Binding-site contacts:
Ligand atom C4 contacts residue TTG1 of chain 1.D at 0.1 Å.
Ligand atom O22 contacts residue THR518 of chain 1.C at 3.5 Å.
Ligand atom C27 contacts residue TTG1 of chain 1.D at 0.1 Å.
Ligand atom N10 contacts residue TTG1 of chain 1.D at 0.1 Å (h-bond).
Ligand atom C7 contacts residue TTG1 of chain 1.D at 0.2 Å.
Ligand atom O22 contacts residue TTG1 of chain 1.D at 1.5 Å.
Ligand atom C1 contacts residue TTG1 of chain 1.D at 0.1 Å.
Ligand atom C16 contacts residue TTG1 of chain 1.D at 0.3 Å.
Ligand atom C5 contacts residue TTG1 of chain 1.D at 0.1 Å.
Ligand atom C21 contacts residue ASP333 of chain 1.C at 3.7 Å.
Ligand atom C25 contacts residue TTG1 of chain 1.D at 0.4 Å.
Ligand atom O26 contacts residue TTG1 of chain 1.D at 0.1 Å (h-bond).
Ligand atom C17 contacts residue TTG1 of chain 1.D at 0.3 Å.
Ligand atom C21 contacts residue TTG1 of chain 1.D at 0.3 Å.
Ligand atom C30 contacts residue GLU156 of chain 1.C at 3.4 Å.
Ligand atom O24 contacts residue TTG1 of chain 1.D at 0.5 Å (h-bond).
Ligand atom C14 contacts residue TTG1 of chain 1.D at 0.4 Å.
Ligand atom C19 contacts residue TTG1 of chain 1.D at 0.6 Å.
Ligand atom C31 contacts residue TTG1 of chain 1.D at 0.3 Å.
Ligand atom O22 contacts residue PTR523 of chain 1.C at 3.7 Å.
Ligand atom N28 contacts residue TTG1 of chain 1.D at 0.2 Å (h-bond).
Ligand atom O23 contacts residue LYS332 of chain 1.C at 3.2 Å (salt-bridge).
Ligand atom O26 contacts residue GLU156 of chain 1.C at 3.2 Å (salt-bridge).
Ligand atom C3 contacts residue TTG1 of chain 1.D at 0.1 Å.
Ligand atom C30 contacts residue TTG1 of chain 1.D at 0.5 Å.
Ligand atom C8 contacts residue TTG1 of chain 1.D at 0.2 Å.
Ligand atom O23 contacts residue TTG1 of chain 1.D at 1.0 Å (h-bond).
Ligand atom N12 contacts residue TTG1 of chain 1.D at 0.3 Å (h-bond).
Ligand atom C20 contacts residue TTG1 of chain 1.D at 0.3 Å.
Ligand atom O24 contacts residue ASP333 of chain 1.C at 2.8 Å (salt-bridge).
Ligand atom O23 contacts residue ASP333 of chain 1.C at 3.0 Å (salt-bridge).
Ligand atom C15 contacts residue TTG1 of chain 1.D at 0.4 Å.
Ligand atom C11 contacts residue TTG1 of chain 1.D at 0.3 Å.
Ligand atom O18 contacts residue TTG1 of chain 1.D at 0.6 Å (h-bond).
Ligand atom C13 contacts residue TTG1 of chain 1.D at 0.2 Å.
Ligand atom C9 contacts residue TTG1 of chain 1.D at 0.2 Å.
Ligand atom O24 contacts residue ARG164 of chain 1.C at 3.5 Å (salt-bridge).
Ligand atom C29 contacts residue TTG1 of chain 1.D at 0.5 Å.
Ligand atom C6 contacts residue TTG1 of chain 1.D at 0.1 Å.
Ligand atom C2 contacts residue TTG1 of chain 1.D at 0.1 Å.

Sequence of chain 1.C:
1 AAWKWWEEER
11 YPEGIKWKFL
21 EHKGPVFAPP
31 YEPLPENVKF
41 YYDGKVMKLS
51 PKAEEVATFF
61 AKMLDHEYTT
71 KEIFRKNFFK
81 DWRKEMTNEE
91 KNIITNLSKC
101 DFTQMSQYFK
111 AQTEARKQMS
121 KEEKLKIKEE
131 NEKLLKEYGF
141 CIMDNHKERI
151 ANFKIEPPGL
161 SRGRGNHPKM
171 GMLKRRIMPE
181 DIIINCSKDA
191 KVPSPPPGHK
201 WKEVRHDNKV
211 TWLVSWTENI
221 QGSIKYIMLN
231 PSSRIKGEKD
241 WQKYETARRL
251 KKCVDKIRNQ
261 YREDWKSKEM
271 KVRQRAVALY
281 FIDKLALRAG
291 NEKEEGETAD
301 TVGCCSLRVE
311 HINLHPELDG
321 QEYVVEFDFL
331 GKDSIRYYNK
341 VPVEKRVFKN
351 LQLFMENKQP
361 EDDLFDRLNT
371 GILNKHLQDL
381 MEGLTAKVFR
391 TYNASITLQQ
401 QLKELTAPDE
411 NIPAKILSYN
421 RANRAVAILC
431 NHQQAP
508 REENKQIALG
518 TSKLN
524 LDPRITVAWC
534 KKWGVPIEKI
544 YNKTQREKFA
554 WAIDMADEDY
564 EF

A small-molecule ligand and the protein it binds are described below.
Small molecule (SMILES): CC[C@@]1(O)C(=O)OCc2c1cc1n(c2=O)Cc2cc3c(CN(C)C)c(O)ccc3nc2-1